The small molecule below binds the protein below.
Small molecule (SMILES): CC(=O)N[C@H]1[C@H](O[C@H]2[C@H](O)[C@@H](NC(C)=O)CO[C@@H]2CO)O[C@H](CO)[C@@H](O)[C@@H]1O

Binding-site contacts:
Ligand atom C1 contacts residue ASN12 of chain 3.K at 2.2 Å.
Ligand atom N2 contacts residue ASN12 of chain 3.K at 3.8 Å.
Ligand atom C7 contacts residue ASN12 of chain 3.K at 3.9 Å.
Ligand atom O5 contacts residue ASN12 of chain 3.K at 2.8 Å (h-bond).
Ligand atom O7 contacts residue ASN12 of chain 3.K at 3.6 Å.
Ligand atom C2 contacts residue ASN12 of chain 3.K at 3.3 Å.
Ligand atom C5 contacts residue ASN12 of chain 3.K at 4.2 Å.

Sequence of chain 3.K:
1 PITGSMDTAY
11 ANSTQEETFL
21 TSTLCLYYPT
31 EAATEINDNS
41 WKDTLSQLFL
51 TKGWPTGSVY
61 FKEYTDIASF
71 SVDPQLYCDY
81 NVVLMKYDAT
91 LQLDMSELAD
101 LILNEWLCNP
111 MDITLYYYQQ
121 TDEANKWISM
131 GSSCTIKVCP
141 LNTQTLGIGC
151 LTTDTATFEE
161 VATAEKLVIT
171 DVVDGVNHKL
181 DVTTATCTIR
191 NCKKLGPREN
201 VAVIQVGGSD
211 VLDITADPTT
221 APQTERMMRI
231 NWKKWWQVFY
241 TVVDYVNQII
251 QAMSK